This small molecule binds to this protein.
Small molecule (SMILES): O=c1[nH]cnc2c1ncn2[C@@H]1O[C@H](CO)[C@@H](O)[C@H]1O

Binding-site contacts:
Ligand atom N7 contacts residue CYS91 of chain 6.A at 3.4 Å.
Ligand atom N7 contacts residue GLY92 of chain 6.A at 3.5 Å (h-bond).
Ligand atom O2' contacts residue MET180 of chain 6.A at 2.9 Å (h-bond).
Ligand atom C5 contacts residue VAL178 of chain 6.A at 3.7 Å (hydrophobic).
Ligand atom O2' contacts residue SO41 of chain 6.C at 3.3 Å (h-bond).
Ligand atom C5' contacts residue HIS4 of chain 1.A at 3.6 Å.
Ligand atom C5' contacts residue PHE159 of chain 6.A at 3.7 Å (hydrophobic).
Ligand atom O3' contacts residue MET64 of chain 6.A at 3.7 Å.
Ligand atom C3' contacts residue SO41 of chain 6.C at 3.6 Å.
Ligand atom C8 contacts residue CYS91 of chain 6.A at 3.5 Å (hydrophobic).
Ligand atom O2' contacts residue GLU181 of chain 6.A at 2.6 Å (salt-bridge).
Ligand atom C2' contacts residue MET180 of chain 6.A at 3.6 Å (hydrophobic).
Ligand atom C4' contacts residue ARG43 of chain 1.A at 3.6 Å.
Ligand atom O4' contacts residue ARG43 of chain 1.A at 3.5 Å (salt-bridge).
Ligand atom O6 contacts residue ASN204 of chain 6.A at 3.5 Å (h-bond).
Ligand atom O2' contacts residue ARG87 of chain 6.A at 3.1 Å (salt-bridge).
Ligand atom N3 contacts residue MET180 of chain 6.A at 3.7 Å.
Ligand atom C2' contacts residue SO41 of chain 6.C at 3.7 Å.
Ligand atom N1 contacts residue PHE159 of chain 6.A at 3.6 Å.
Ligand atom O6 contacts residue GLY92 of chain 6.A at 3.5 Å.
Ligand atom O4' contacts residue THR90 of chain 6.A at 3.7 Å.
Ligand atom N7 contacts residue ASN204 of chain 6.A at 3.4 Å (h-bond).
Ligand atom C4' contacts residue SO41 of chain 6.C at 3.6 Å.
Ligand atom O5' contacts residue PHE159 of chain 6.A at 3.4 Å.
Ligand atom O4' contacts residue SO41 of chain 6.C at 3.5 Å (h-bond).
Ligand atom C6 contacts residue PHE159 of chain 6.A at 3.8 Å (hydrophobic).
Ligand atom O3' contacts residue SO41 of chain 6.C at 2.6 Å (h-bond).
Ligand atom N9 contacts residue THR90 of chain 6.A at 3.6 Å.
Ligand atom O5' contacts residue HIS4 of chain 1.A at 2.6 Å (h-bond).
Ligand atom C2 contacts residue PHE159 of chain 6.A at 3.4 Å (hydrophobic).
Ligand atom O3' contacts residue GLU181 of chain 6.A at 2.6 Å (salt-bridge).
Ligand atom C5 contacts residue GLY92 of chain 6.A at 3.8 Å.
Ligand atom C5' contacts residue MET64 of chain 6.A at 3.8 Å (hydrophobic).
Ligand atom N3 contacts residue PHE159 of chain 6.A at 3.7 Å.
Ligand atom C1' contacts residue THR90 of chain 6.A at 3.5 Å.
Ligand atom O2' contacts residue GLU179 of chain 6.A at 3.4 Å.
Ligand atom C3' contacts residue GLU181 of chain 6.A at 3.5 Å.
Ligand atom C8 contacts residue THR90 of chain 6.A at 3.2 Å.
Ligand atom C1' contacts residue SO41 of chain 6.C at 3.2 Å.
Ligand atom C2' contacts residue GLU181 of chain 6.A at 3.8 Å.

Sequence of chain 6.A:
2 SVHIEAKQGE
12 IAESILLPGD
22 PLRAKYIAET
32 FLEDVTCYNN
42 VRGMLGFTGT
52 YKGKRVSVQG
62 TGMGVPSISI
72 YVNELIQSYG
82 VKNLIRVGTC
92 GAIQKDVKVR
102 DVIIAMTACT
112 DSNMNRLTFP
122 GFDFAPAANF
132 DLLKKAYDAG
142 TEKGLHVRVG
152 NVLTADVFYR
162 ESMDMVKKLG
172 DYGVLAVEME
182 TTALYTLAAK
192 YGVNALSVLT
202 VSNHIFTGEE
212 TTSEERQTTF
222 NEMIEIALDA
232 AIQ

Sequence of chain 1.A:
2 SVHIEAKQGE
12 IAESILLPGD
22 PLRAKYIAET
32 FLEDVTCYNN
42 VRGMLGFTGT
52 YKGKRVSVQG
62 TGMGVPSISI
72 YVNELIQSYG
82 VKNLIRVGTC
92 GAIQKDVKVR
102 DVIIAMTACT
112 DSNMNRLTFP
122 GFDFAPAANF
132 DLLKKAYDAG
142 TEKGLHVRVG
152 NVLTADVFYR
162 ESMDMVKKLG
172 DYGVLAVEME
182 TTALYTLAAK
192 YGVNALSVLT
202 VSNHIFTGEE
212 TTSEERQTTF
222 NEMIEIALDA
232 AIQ